Binding-site contacts:
Ligand atom O7 contacts residue ASN422 of chain 2.B at 3.3 Å (h-bond).
Ligand atom C8 contacts residue GLY421 of chain 2.B at 3.6 Å.
Ligand atom C8 contacts residue SER420 of chain 2.B at 3.2 Å.
Ligand atom C7 contacts residue ASP598 of chain 2.B at 3.6 Å.
Ligand atom C1 contacts residue ASN422 of chain 2.B at 1.4 Å.
Ligand atom O5 contacts residue ASN422 of chain 2.B at 2.4 Å (h-bond).
Ligand atom C8 contacts residue ASN422 of chain 2.B at 4.0 Å.
Ligand atom C3 contacts residue ASN422 of chain 2.B at 3.7 Å.
Ligand atom C1 contacts residue ASP598 of chain 2.B at 4.2 Å.
Ligand atom O5 contacts residue LYS499 of chain 2.B at 2.7 Å (salt-bridge).
Ligand atom C7 contacts residue ARG417 of chain 2.B at 4.0 Å.
Ligand atom O7 contacts residue ARG417 of chain 2.B at 4.5 Å.
Ligand atom C5 contacts residue ASN422 of chain 2.B at 3.6 Å.
Ligand atom N2 contacts residue ASN422 of chain 2.B at 2.8 Å (h-bond).
Ligand atom C8 contacts residue ASP598 of chain 2.B at 3.6 Å.
Ligand atom N2 contacts residue ARG417 of chain 2.B at 4.3 Å.
Ligand atom N2 contacts residue ASP598 of chain 2.B at 2.7 Å (salt-bridge).
Ligand atom C3 contacts residue ARG417 of chain 2.B at 3.8 Å.
Ligand atom O6 contacts residue LYS499 of chain 2.B at 3.5 Å (salt-bridge).
Ligand atom C4 contacts residue ASN422 of chain 2.B at 4.1 Å.
Ligand atom C7 contacts residue ASN422 of chain 2.B at 3.3 Å.
Ligand atom O3 contacts residue ARG417 of chain 2.B at 2.7 Å (salt-bridge).
Ligand atom C5 contacts residue LYS499 of chain 2.B at 3.5 Å.
Ligand atom C2 contacts residue ASP598 of chain 2.B at 3.4 Å.
Ligand atom C6 contacts residue LYS499 of chain 2.B at 3.2 Å.
Ligand atom C8 contacts residue ARG417 of chain 2.B at 3.8 Å.
Ligand atom C2 contacts residue ASN422 of chain 2.B at 2.3 Å.
Ligand atom C1 contacts residue LYS499 of chain 2.B at 3.7 Å.

The small molecule below binds the protein below.
Small molecule (SMILES): CC(=O)N[C@@H]1[C@@H](O)[C@H](O)[C@@H](CO)O[C@H]1O

Sequence of chain 2.B:
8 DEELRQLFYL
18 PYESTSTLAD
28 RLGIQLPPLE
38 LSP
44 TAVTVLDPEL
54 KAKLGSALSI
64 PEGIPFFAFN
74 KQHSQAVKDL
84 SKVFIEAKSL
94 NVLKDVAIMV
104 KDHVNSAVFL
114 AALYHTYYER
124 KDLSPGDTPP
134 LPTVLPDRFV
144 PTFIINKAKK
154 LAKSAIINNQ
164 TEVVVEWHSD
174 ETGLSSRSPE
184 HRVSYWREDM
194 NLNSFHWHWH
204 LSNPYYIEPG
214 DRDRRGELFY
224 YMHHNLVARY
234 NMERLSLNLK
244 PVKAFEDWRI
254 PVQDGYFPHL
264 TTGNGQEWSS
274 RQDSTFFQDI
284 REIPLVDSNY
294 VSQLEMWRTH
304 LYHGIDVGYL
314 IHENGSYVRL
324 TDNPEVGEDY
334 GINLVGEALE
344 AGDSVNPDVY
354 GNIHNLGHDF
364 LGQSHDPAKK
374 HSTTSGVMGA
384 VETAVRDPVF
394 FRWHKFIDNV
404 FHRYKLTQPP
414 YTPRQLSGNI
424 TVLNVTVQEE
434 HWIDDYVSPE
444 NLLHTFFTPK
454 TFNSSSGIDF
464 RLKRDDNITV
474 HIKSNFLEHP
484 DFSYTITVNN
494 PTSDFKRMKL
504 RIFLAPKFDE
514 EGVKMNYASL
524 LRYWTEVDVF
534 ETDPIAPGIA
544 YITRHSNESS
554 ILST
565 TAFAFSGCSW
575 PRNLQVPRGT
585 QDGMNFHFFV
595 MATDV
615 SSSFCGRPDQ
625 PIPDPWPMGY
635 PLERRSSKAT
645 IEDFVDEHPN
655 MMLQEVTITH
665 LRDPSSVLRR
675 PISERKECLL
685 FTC